Sequence of chain 1.A:
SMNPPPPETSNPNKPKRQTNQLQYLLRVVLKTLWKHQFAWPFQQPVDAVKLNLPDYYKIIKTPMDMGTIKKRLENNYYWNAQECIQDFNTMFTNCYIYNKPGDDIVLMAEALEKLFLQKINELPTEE

Binding-site contacts:
Ligand atom C11 contacts residue TYR98 of chain 1.A at 3.8 Å (hydrophobic).
Ligand atom S12 contacts residue ASN99 of chain 1.A at 3.4 Å (h-bond).
Ligand atom C04 contacts residue PRO41 of chain 1.A at 4.0 Å (hydrophobic).
Ligand atom C17 contacts residue PRO41 of chain 1.A at 3.2 Å (hydrophobic).
Ligand atom C02 contacts residue ILE105 of chain 1.A at 3.6 Å (hydrophobic).
Ligand atom C13 contacts residue ILE105 of chain 1.A at 4.2 Å (hydrophobic).
Ligand atom N09 contacts residue LEU53 of chain 1.A at 4.2 Å.
Ligand atom C04 contacts residue ILE105 of chain 1.A at 4.2 Å (hydrophobic).
Ligand atom S05 contacts residue ILE105 of chain 1.A at 4.0 Å.
Ligand atom C04 contacts residue TRP40 of chain 1.A at 3.3 Å (hydrophobic).
Ligand atom C03 contacts residue ILE105 of chain 1.A at 4.2 Å (hydrophobic).
Ligand atom C08 contacts residue LEU53 of chain 1.A at 4.1 Å (hydrophobic).
Ligand atom N09 contacts residue TYR56 of chain 1.A at 4.3 Å.
Ligand atom C08 contacts residue LEU51 of chain 1.A at 3.6 Å (hydrophobic).
Ligand atom C16 contacts residue VAL46 of chain 1.A at 3.9 Å (hydrophobic).
Ligand atom O14 contacts residue ASN99 of chain 1.A at 2.9 Å (h-bond).
Ligand atom C07 contacts residue ILE105 of chain 1.A at 4.3 Å (hydrophobic).
Ligand atom S05 contacts residue TRP40 of chain 1.A at 3.9 Å.
Ligand atom C13 contacts residue TYR56 of chain 1.A at 4.2 Å (hydrophobic).
Ligand atom C13 contacts residue VAL46 of chain 1.A at 4.3 Å (hydrophobic).
Ligand atom C16 contacts residue PHE42 of chain 1.A at 4.0 Å (hydrophobic).
Ligand atom S05 contacts residue PRO41 of chain 1.A at 3.9 Å.
Ligand atom C10 contacts residue LEU53 of chain 1.A at 3.7 Å (hydrophobic).
Ligand atom O14 contacts residue TYR56 of chain 1.A at 3.9 Å.
Ligand atom C08 contacts residue VAL46 of chain 1.A at 4.2 Å (hydrophobic).
Ligand atom O14 contacts residue ILE105 of chain 1.A at 4.3 Å.
Ligand atom C16 contacts residue ILE105 of chain 1.A at 4.3 Å (hydrophobic).
Ligand atom C11 contacts residue ASN99 of chain 1.A at 3.0 Å.
Ligand atom C10 contacts residue TYR98 of chain 1.A at 3.5 Å (hydrophobic).
Ligand atom O15 contacts residue ILE105 of chain 1.A at 4.1 Å.
Ligand atom C01 contacts residue ILE105 of chain 1.A at 3.9 Å (hydrophobic).
Ligand atom C10 contacts residue TYR56 of chain 1.A at 4.2 Å (hydrophobic).
Ligand atom O15 contacts residue VAL46 of chain 1.A at 3.7 Å.
Ligand atom C07 contacts residue LEU51 of chain 1.A at 4.1 Å (hydrophobic).
Ligand atom S12 contacts residue ILE105 of chain 1.A at 3.6 Å.
Ligand atom C17 contacts residue PHE42 of chain 1.A at 3.4 Å (hydrophobic).
Ligand atom C10 contacts residue ASN99 of chain 1.A at 3.5 Å.
Ligand atom C17 contacts residue VAL46 of chain 1.A at 4.2 Å (hydrophobic).
Ligand atom C13 contacts residue ASN99 of chain 1.A at 3.9 Å.
Ligand atom C11 contacts residue LEU53 of chain 1.A at 3.7 Å (hydrophobic).

A protein and the small-molecule ligand that binds it are described below.
Small molecule (SMILES): CCOC(=O)N1CCS[C@H](c2cccs2)CC1